Binding-site contacts:
Ligand atom OAR contacts residue HIS89 of chain 1.A at 3.0 Å (h-bond).
Ligand atom NAO contacts residue SER86 of chain 1.A at 3.6 Å.
Ligand atom CAF contacts residue LYS38 of chain 1.A at 3.4 Å.
Ligand atom CAK contacts residue LEU66 of chain 1.A at 3.8 Å (hydrophobic).
Ligand atom CAH contacts residue ASP157 of chain 1.A at 3.3 Å.
Ligand atom CAJ contacts residue ASP157 of chain 1.A at 3.7 Å.
Ligand atom CAG contacts residue ASN144 of chain 1.A at 3.9 Å.
Ligand atom CAC contacts residue SER86 of chain 1.A at 3.5 Å.
Ligand atom CAT contacts residue ASP157 of chain 1.A at 3.7 Å.
Ligand atom CAJ contacts residue LYS38 of chain 1.A at 3.7 Å.
Ligand atom OAR contacts residue TYR88 of chain 1.A at 3.6 Å.
Ligand atom CAU contacts residue ASP157 of chain 1.A at 3.7 Å.
Ligand atom CAG contacts residue LYS143 of chain 1.A at 3.4 Å.
Ligand atom OAB contacts residue ASP157 of chain 1.A at 3.0 Å (salt-bridge).
Ligand atom NAO contacts residue ALA36 of chain 1.A at 3.8 Å.
Ligand atom CAE contacts residue SER86 of chain 1.A at 3.2 Å.
Ligand atom CAM contacts residue LEU146 of chain 1.A at 3.9 Å (hydrophobic).
Ligand atom OAS contacts residue ILE17 of chain 1.A at 3.6 Å.
Ligand atom OAB contacts residue LYS141 of chain 1.A at 3.8 Å.
Ligand atom CAL contacts residue ALA36 of chain 1.A at 3.3 Å (hydrophobic).
Ligand atom CAE contacts residue ALA36 of chain 1.A at 3.6 Å (hydrophobic).
Ligand atom CAY contacts residue ALA36 of chain 1.A at 3.7 Å (hydrophobic).
Ligand atom NAA contacts residue LYS141 of chain 1.A at 3.7 Å.
Ligand atom CAL contacts residue LEU146 of chain 1.A at 3.6 Å (hydrophobic).
Ligand atom CAK contacts residue SER86 of chain 1.A at 3.7 Å.
Ligand atom CAL contacts residue ASP87 of chain 1.A at 3.4 Å.
Ligand atom CAI contacts residue LYS143 of chain 1.A at 3.7 Å.
Ligand atom CAN contacts residue TYR88 of chain 1.A at 3.6 Å (hydrophobic).
Ligand atom CAK contacts residue LEU146 of chain 1.A at 3.6 Å (hydrophobic).
Ligand atom CAE contacts residue LYS38 of chain 1.A at 3.8 Å.
Ligand atom CAE contacts residue LEU84 of chain 1.A at 3.8 Å (hydrophobic).
Ligand atom CAJ contacts residue GLY20 of chain 1.A at 3.8 Å.
Ligand atom CAN contacts residue HIS89 of chain 1.A at 3.1 Å.
Ligand atom NAQ contacts residue LYS38 of chain 1.A at 3.1 Å (salt-bridge).
Ligand atom CAK contacts residue ALA36 of chain 1.A at 3.7 Å (hydrophobic).
Ligand atom CAC contacts residue LEU84 of chain 1.A at 3.5 Å (hydrophobic).
Ligand atom CAH contacts residue ARG21 of chain 1.A at 3.8 Å.
Ligand atom CAH contacts residue GLY20 of chain 1.A at 3.6 Å.
Ligand atom CAL contacts residue SER86 of chain 1.A at 3.7 Å.
Ligand atom CAZ contacts residue LEU146 of chain 1.A at 3.8 Å (hydrophobic).

This protein binds this small molecule.
Small molecule (SMILES): NC(=O)c1ccc(-c2nc(-c3ccccn3)c(-c3ccc4c(c3)OCO4)[nH]2)cc1

Sequence of chain 1.A:
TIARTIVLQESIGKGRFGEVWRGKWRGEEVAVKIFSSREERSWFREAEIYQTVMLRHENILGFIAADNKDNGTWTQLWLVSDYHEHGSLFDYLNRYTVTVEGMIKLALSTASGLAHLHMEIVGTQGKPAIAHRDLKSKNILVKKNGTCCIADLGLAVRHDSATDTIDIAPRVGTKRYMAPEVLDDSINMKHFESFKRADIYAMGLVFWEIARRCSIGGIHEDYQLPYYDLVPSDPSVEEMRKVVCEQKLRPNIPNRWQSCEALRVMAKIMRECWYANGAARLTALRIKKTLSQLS